Sequence of chain 6.D:
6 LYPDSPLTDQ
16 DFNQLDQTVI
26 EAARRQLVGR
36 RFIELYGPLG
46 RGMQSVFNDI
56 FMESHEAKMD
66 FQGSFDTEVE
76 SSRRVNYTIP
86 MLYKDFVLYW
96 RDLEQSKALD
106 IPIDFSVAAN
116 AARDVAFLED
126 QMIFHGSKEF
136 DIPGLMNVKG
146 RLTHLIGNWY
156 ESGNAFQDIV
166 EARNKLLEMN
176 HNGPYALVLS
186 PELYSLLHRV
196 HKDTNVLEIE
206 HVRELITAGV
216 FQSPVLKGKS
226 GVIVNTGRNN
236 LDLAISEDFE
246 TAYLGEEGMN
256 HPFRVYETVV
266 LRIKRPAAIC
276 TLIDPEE

Binding-site contacts:
Ligand atom CD1 contacts residue ARG29 of chain 6.D at 4.4 Å.
Ligand atom C contacts residue ARG36 of chain 6.D at 3.2 Å.
Ligand atom N contacts residue ARG35 of chain 6.D at 4.1 Å.
Ligand atom CG2 contacts residue ASP243 of chain 6.D at 3.3 Å.
Ligand atom N contacts residue PRO43 of chain 6.D at 4.4 Å.
Ligand atom C contacts residue ARG35 of chain 6.D at 3.6 Å.
Ligand atom CA contacts residue ASP243 of chain 6.D at 4.3 Å.
Ligand atom CB contacts residue ASP243 of chain 6.D at 4.3 Å.
Ligand atom N contacts residue ASP243 of chain 6.D at 2.8 Å (salt-bridge).
Ligand atom CG2 contacts residue LEU40 of chain 6.D at 4.2 Å (hydrophobic).
Ligand atom CG contacts residue LEU40 of chain 6.D at 4.4 Å (hydrophobic).
Ligand atom C contacts residue ASP243 of chain 6.D at 3.9 Å.
Ligand atom CD1 contacts residue LEU32 of chain 6.D at 3.8 Å (hydrophobic).
Ligand atom CD contacts residue ARG36 of chain 6.D at 4.1 Å.
Ligand atom OE1 contacts residue ARG36 of chain 6.D at 3.8 Å.
Ligand atom O contacts residue ARG36 of chain 6.D at 3.6 Å (salt-bridge).
Ligand atom CB contacts residue ARG29 of chain 6.D at 4.1 Å.
Ligand atom C contacts residue ARG35 of chain 6.D at 4.4 Å.
Ligand atom CG2 contacts residue PRO43 of chain 6.D at 3.9 Å (hydrophobic).
Ligand atom OG contacts residue ARG29 of chain 6.D at 4.3 Å.
Ligand atom O contacts residue ARG35 of chain 6.D at 3.1 Å (salt-bridge).
Ligand atom CG1 contacts residue ARG35 of chain 6.D at 4.2 Å.
Ligand atom OG contacts residue ILE25 of chain 6.D at 4.0 Å.
Ligand atom CD1 contacts residue LEU40 of chain 6.D at 3.8 Å (hydrophobic).
Ligand atom CA contacts residue ARG29 of chain 6.D at 4.0 Å.
Ligand atom CA contacts residue PRO43 of chain 6.D at 4.4 Å (hydrophobic).
Ligand atom CB contacts residue ARG35 of chain 6.D at 3.5 Å.
Ligand atom O contacts residue ASP243 of chain 6.D at 4.1 Å.
Ligand atom CB contacts residue LEU40 of chain 6.D at 4.1 Å (hydrophobic).
Ligand atom CA contacts residue ARG35 of chain 6.D at 3.9 Å.
Ligand atom CA contacts residue ASP243 of chain 6.D at 4.4 Å.
Ligand atom O contacts residue ARG35 of chain 6.D at 3.4 Å (salt-bridge).
Ligand atom CB contacts residue PRO43 of chain 6.D at 3.8 Å (hydrophobic).
Ligand atom CD1 contacts residue ARG35 of chain 6.D at 4.5 Å.
Ligand atom CB contacts residue ARG35 of chain 6.D at 4.1 Å.
Ligand atom N contacts residue ASP243 of chain 6.D at 3.2 Å (salt-bridge).
Ligand atom C contacts residue ASP243 of chain 6.D at 3.8 Å.
Ligand atom NE2 contacts residue ARG36 of chain 6.D at 3.9 Å.
Ligand atom CA contacts residue ASP243 of chain 6.D at 3.3 Å.
Ligand atom O contacts residue ARG29 of chain 6.D at 3.8 Å.

A small-molecule ligand and the protein it binds are described below.
Small molecule (SMILES): CC[C@H](C)[C@H](NC(=O)[C@H](CC(C)C)NC(=O)[C@H](CO)NC(=O)CNC(=O)[C@@H](NC(=O)[C@@H](N)[C@@H](C)O)C(C)C)C(=O)N[C@H](C=O)CCC(N)=O